This small molecule binds to this protein.
Small molecule (SMILES): CC(=O)N[C@@H]1[C@@H](O)[C@H](O)[C@@H](CO)O[C@H]1O

Sequence of chain 1.A:
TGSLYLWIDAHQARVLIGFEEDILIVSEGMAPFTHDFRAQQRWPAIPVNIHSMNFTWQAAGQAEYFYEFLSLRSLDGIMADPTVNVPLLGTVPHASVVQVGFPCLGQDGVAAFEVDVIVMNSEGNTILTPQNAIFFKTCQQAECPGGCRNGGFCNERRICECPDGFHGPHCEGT

Binding-site contacts:
Ligand atom O7 contacts residue ASN57 of chain 1.A at 3.5 Å (h-bond).
Ligand atom N2 contacts residue GLN13 of chain 1.A at 4.3 Å.
Ligand atom O5 contacts residue GLN104 of chain 1.A at 4.4 Å.
Ligand atom N2 contacts residue ASN57 of chain 1.A at 3.1 Å (h-bond).
Ligand atom O7 contacts residue ASP10 of chain 1.A at 4.4 Å.
Ligand atom C4 contacts residue ASN57 of chain 1.A at 4.1 Å.
Ligand atom C7 contacts residue HIS12 of chain 1.A at 3.6 Å.
Ligand atom C8 contacts residue HIS12 of chain 1.A at 3.9 Å.
Ligand atom C3 contacts residue ASN57 of chain 1.A at 3.8 Å.
Ligand atom O5 contacts residue VAL102 of chain 1.A at 4.0 Å.
Ligand atom O7 contacts residue GLN13 of chain 1.A at 4.0 Å.
Ligand atom C5 contacts residue GLN104 of chain 1.A at 4.0 Å.
Ligand atom O7 contacts residue HIS12 of chain 1.A at 2.9 Å (h-bond).
Ligand atom C6 contacts residue ASN57 of chain 1.A at 4.5 Å.
Ligand atom C1 contacts residue ASN57 of chain 1.A at 1.4 Å.
Ligand atom O5 contacts residue ASN57 of chain 1.A at 2.1 Å (h-bond).
Ligand atom C8 contacts residue GLN13 of chain 1.A at 3.7 Å.
Ligand atom C8 contacts residue VAL16 of chain 1.A at 4.0 Å (hydrophobic).
Ligand atom C2 contacts residue ASN57 of chain 1.A at 2.5 Å.
Ligand atom C5 contacts residue ASN57 of chain 1.A at 3.5 Å.
Ligand atom C7 contacts residue ASN57 of chain 1.A at 3.5 Å.
Ligand atom C7 contacts residue GLN13 of chain 1.A at 3.9 Å.
Ligand atom C6 contacts residue GLN104 of chain 1.A at 3.8 Å.